Binding-site contacts:
Ligand atom O1B contacts residue TYR299 of chain 1.A at 3.4 Å (h-bond).
Ligand atom O2 contacts residue ALA216 of chain 1.A at 3.5 Å (h-bond).
Ligand atom C2 contacts residue PHE218 of chain 1.A at 3.2 Å (hydrophobic).
Ligand atom O6' contacts residue ALA125 of chain 1.A at 3.2 Å.
Ligand atom O1B contacts residue ASN179 of chain 1.A at 3.0 Å (h-bond).
Ligand atom N1 contacts residue PHE218 of chain 1.A at 3.6 Å.
Ligand atom O6' contacts residue TYR299 of chain 1.A at 2.9 Å (h-bond).
Ligand atom O3' contacts residue NAD1 of chain 1.D at 3.5 Å.
Ligand atom O4' contacts residue ALA124 of chain 1.A at 3.5 Å.
Ligand atom O2B contacts residue ARG292 of chain 1.A at 2.9 Å (salt-bridge).
Ligand atom O3A contacts residue ASN179 of chain 1.A at 3.1 Å (h-bond).
Ligand atom C6' contacts residue TYR177 of chain 1.A at 3.6 Å (hydrophobic).
Ligand atom O3' contacts residue TYR149 of chain 1.A at 3.0 Å (h-bond).
Ligand atom C2C contacts residue ARG292 of chain 1.A at 3.6 Å.
Ligand atom C5 contacts residue LEU200 of chain 1.A at 3.5 Å (hydrophobic).
Ligand atom PB contacts residue ASN179 of chain 1.A at 3.5 Å.
Ligand atom O1A contacts residue ASN198 of chain 1.A at 3.2 Å (h-bond).
Ligand atom N3 contacts residue PHE218 of chain 1.A at 3.1 Å.
Ligand atom C4 contacts residue PHE218 of chain 1.A at 3.1 Å (hydrophobic).
Ligand atom O6' contacts residue PHE178 of chain 1.A at 3.5 Å (h-bond).
Ligand atom O1A contacts residue ASN199 of chain 1.A at 3.5 Å (h-bond).
Ligand atom O5C contacts residue ARG292 of chain 1.A at 3.4 Å (salt-bridge).
Ligand atom PA contacts residue ASN199 of chain 1.A at 3.5 Å.
Ligand atom O5' contacts residue PHE178 of chain 1.A at 3.4 Å (h-bond).
Ligand atom O2' contacts residue ASN199 of chain 1.A at 3.0 Å (h-bond).
Ligand atom O1B contacts residue ARG231 of chain 1.A at 2.9 Å (salt-bridge).
Ligand atom C6' contacts residue PHE178 of chain 1.A at 3.2 Å (hydrophobic).
Ligand atom O2A contacts residue ASN199 of chain 1.A at 3.0 Å (h-bond).
Ligand atom C4C contacts residue TYR233 of chain 1.A at 3.5 Å (hydrophobic).
Ligand atom C2 contacts residue ALA216 of chain 1.A at 3.6 Å (hydrophobic).
Ligand atom C5C contacts residue TYR233 of chain 1.A at 3.4 Å (hydrophobic).
Ligand atom O2 contacts residue PHE218 of chain 1.A at 2.9 Å (h-bond).
Ligand atom O2A contacts residue LEU200 of chain 1.A at 2.9 Å (h-bond).
Ligand atom O2C contacts residue ASP295 of chain 1.A at 2.8 Å (salt-bridge).
Ligand atom O1A contacts residue ARG292 of chain 1.A at 3.0 Å (salt-bridge).
Ligand atom O4 contacts residue PHE218 of chain 1.A at 3.5 Å.
Ligand atom N3 contacts residue ALA216 of chain 1.A at 2.9 Å (h-bond).
Ligand atom O6' contacts residue ASN179 of chain 1.A at 3.4 Å (h-bond).
Ligand atom O2 contacts residue ILE217 of chain 1.A at 3.5 Å.
Ligand atom C2' contacts residue NAD1 of chain 1.D at 3.5 Å.

Sequence of chain 1.A:
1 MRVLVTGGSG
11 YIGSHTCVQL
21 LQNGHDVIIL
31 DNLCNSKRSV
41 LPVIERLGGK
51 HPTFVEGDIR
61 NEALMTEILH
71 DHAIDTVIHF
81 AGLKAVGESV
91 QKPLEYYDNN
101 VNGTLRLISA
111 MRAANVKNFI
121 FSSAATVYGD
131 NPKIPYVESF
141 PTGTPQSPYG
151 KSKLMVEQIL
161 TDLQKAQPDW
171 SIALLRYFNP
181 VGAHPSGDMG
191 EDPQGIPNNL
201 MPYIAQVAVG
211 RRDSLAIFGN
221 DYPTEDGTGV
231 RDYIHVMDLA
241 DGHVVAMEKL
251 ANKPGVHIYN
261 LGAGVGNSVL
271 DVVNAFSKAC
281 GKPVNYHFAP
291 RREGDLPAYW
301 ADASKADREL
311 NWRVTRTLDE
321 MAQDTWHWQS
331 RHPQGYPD

The small molecule below binds the protein below.
Small molecule (SMILES): O=c1ccn([C@@H]2O[C@H](CO[P](=O)(O)O[P](=O)(O)O[C@H]3O[C@H](CO)[C@@H](O)[C@H](O)[C@H]3O)[C@@H](O)[C@H]2O)c(=O)[nH]1